Binding-site contacts:
Ligand atom F7 contacts residue ILE205 of chain 1.B at 3.8 Å.
Ligand atom C3 contacts residue ASP209 of chain 1.B at 4.3 Å.
Ligand atom C2 contacts residue ASP209 of chain 1.B at 3.5 Å.
Ligand atom F8 contacts residue ASP209 of chain 1.B at 3.9 Å.
Ligand atom O4 contacts residue ASP209 of chain 1.B at 2.8 Å (salt-bridge).
Ligand atom F5 contacts residue LEU208 of chain 1.B at 3.5 Å.
Ligand atom F5 contacts residue ASP209 of chain 1.B at 3.8 Å.
Ligand atom C1 contacts residue ASP209 of chain 1.B at 4.2 Å.

Sequence of chain 1.B:
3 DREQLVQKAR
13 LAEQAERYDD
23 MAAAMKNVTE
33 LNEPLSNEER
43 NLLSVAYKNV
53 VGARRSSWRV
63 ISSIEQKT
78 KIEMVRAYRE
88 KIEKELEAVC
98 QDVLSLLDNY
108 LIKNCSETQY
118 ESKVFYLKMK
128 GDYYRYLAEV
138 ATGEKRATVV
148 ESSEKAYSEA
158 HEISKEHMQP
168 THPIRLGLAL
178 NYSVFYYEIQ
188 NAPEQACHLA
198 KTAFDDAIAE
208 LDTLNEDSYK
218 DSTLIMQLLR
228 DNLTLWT

The small molecule below binds the protein below.
Small molecule (SMILES): OC(C(F)(F)F)C(F)(F)F